A protein and the small-molecule ligand that binds it are described below.
Small molecule (SMILES): CC1=C(c2ccc(O)cc2)[C@H](c2ccc(OCCN3CC[C@H](C)C3)cc2)Oc2cc(O)ccc21

Binding-site contacts:
Ligand atom OAG contacts residue LEU44 of chain 1.A at 3.6 Å.
Ligand atom OAS contacts residue ILE119 of chain 1.A at 3.4 Å.
Ligand atom CAN contacts residue HIS219 of chain 1.A at 3.7 Å.
Ligand atom CAV contacts residue LEU220 of chain 1.A at 3.8 Å (hydrophobic).
Ligand atom CAB contacts residue GLU48 of chain 1.A at 3.3 Å.
Ligand atom CBG contacts residue TRP78 of chain 1.A at 3.7 Å (hydrophobic).
Ligand atom CBD contacts residue VAL228 of chain 1.A at 3.5 Å (hydrophobic).
Ligand atom CBD contacts residue ASP46 of chain 1.A at 3.3 Å.
Ligand atom CAE contacts residue PHE99 of chain 1.A at 3.6 Å (hydrophobic).
Ligand atom CAO contacts residue HIS219 of chain 1.A at 3.6 Å.
Ligand atom CAC contacts residue GLU48 of chain 1.A at 3.4 Å.
Ligand atom CBG contacts residue ASP46 of chain 1.A at 3.2 Å.
Ligand atom NBC contacts residue ASP46 of chain 1.A at 2.7 Å (salt-bridge).
Ligand atom CBB contacts residue ASP46 of chain 1.A at 3.7 Å.
Ligand atom CBB contacts residue VAL228 of chain 1.A at 3.2 Å (hydrophobic).
Ligand atom CBH contacts residue LEU234 of chain 1.A at 3.8 Å (hydrophobic).
Ligand atom CBG contacts residue VAL228 of chain 1.A at 3.4 Å (hydrophobic).
Ligand atom CBF contacts residue ASP46 of chain 1.A at 3.4 Å.
Ligand atom OAS contacts residue GLY216 of chain 1.A at 3.3 Å (h-bond).
Ligand atom CAD contacts residue ALA45 of chain 1.A at 3.7 Å (hydrophobic).
Ligand atom CAR contacts residue LEU86 of chain 1.A at 3.8 Å (hydrophobic).
Ligand atom NBC contacts residue VAL228 of chain 1.A at 3.5 Å (h-bond).
Ligand atom CAD contacts residue LEU41 of chain 1.A at 3.5 Å (hydrophobic).
Ligand atom OAH contacts residue PHE99 of chain 1.A at 3.7 Å.
Ligand atom OAG contacts residue ALA45 of chain 1.A at 3.5 Å (h-bond).
Ligand atom OAS contacts residue HIS219 of chain 1.A at 2.7 Å (h-bond).
Ligand atom CAX contacts residue THR42 of chain 1.A at 3.5 Å.
Ligand atom OAH contacts residue LEU41 of chain 1.A at 3.5 Å.
Ligand atom CBE contacts residue ASP46 of chain 1.A at 3.6 Å.
Ligand atom CAF contacts residue PHE99 of chain 1.A at 3.7 Å (hydrophobic).
Ligand atom CBH contacts residue ASP46 of chain 1.A at 3.6 Å.
Ligand atom CAV contacts residue ALA45 of chain 1.A at 3.7 Å (hydrophobic).
Ligand atom OAG contacts residue ARG89 of chain 1.A at 3.7 Å.
Ligand atom CAK contacts residue PHE99 of chain 1.A at 3.8 Å (hydrophobic).
Ligand atom CAR contacts residue MET83 of chain 1.A at 3.8 Å (hydrophobic).
Ligand atom CAW contacts residue ALA45 of chain 1.A at 3.8 Å (hydrophobic).
Ligand atom OAG contacts residue GLU48 of chain 1.A at 2.6 Å (salt-bridge).
Ligand atom CBH contacts residue LEU49 of chain 1.A at 3.8 Å (hydrophobic).
Ligand atom CAP contacts residue GLY216 of chain 1.A at 3.7 Å.
Ligand atom CAN contacts residue MET116 of chain 1.A at 3.7 Å (hydrophobic).

Sequence of chain 1.A:
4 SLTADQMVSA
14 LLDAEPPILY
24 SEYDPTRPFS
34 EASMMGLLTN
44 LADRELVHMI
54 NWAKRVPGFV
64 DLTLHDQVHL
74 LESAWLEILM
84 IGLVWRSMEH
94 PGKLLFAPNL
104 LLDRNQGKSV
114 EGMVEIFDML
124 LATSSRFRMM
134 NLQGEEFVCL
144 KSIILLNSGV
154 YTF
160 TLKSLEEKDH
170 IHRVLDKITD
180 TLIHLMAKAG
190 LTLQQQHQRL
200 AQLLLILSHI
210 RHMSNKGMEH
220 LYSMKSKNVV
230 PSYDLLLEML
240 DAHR